Sequence of chain 1.A:
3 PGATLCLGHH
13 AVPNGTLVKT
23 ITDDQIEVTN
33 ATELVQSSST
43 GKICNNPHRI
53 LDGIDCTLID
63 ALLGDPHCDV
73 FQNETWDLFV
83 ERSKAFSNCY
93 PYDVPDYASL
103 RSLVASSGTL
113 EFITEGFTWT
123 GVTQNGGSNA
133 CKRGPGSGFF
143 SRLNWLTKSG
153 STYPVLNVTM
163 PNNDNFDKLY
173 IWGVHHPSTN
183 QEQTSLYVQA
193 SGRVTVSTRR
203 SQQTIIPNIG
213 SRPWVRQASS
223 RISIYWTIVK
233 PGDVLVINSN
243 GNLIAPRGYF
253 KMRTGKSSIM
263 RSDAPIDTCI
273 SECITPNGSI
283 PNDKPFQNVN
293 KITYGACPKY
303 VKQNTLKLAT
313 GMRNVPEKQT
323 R

A small-molecule ligand and the protein it binds are described below.
Small molecule (SMILES): CC(=O)N[C@H]1[C@H](O[C@H]2[C@H](O)[C@@H](NC(C)=O)CO[C@@H]2CO)O[C@H](CO)[C@@H](O[C@@H]2O[C@H](CO)[C@@H](O)[C@H](O)[C@@H]2O)[C@@H]1O

Binding-site contacts:
Ligand atom O6 contacts residue THR34 of chain 1.A at 3.9 Å.
Ligand atom O7 contacts residue ASN32 of chain 1.A at 3.4 Å (h-bond).
Ligand atom O6 contacts residue ASN32 of chain 1.A at 4.2 Å.
Ligand atom O5 contacts residue ASN32 of chain 1.A at 2.4 Å (h-bond).
Ligand atom C3 contacts residue ASN32 of chain 1.A at 4.0 Å.
Ligand atom C6 contacts residue ALA33 of chain 1.A at 3.6 Å (hydrophobic).
Ligand atom N2 contacts residue ASN32 of chain 1.A at 3.2 Å (h-bond).
Ligand atom O5 contacts residue ALA33 of chain 1.A at 3.9 Å.
Ligand atom C5 contacts residue ALA33 of chain 1.A at 4.2 Å (hydrophobic).
Ligand atom C5 contacts residue ASN32 of chain 1.A at 3.6 Å.
Ligand atom C7 contacts residue ASN32 of chain 1.A at 3.4 Å.
Ligand atom C6 contacts residue THR34 of chain 1.A at 4.2 Å.
Ligand atom C1 contacts residue ASN32 of chain 1.A at 1.5 Å.
Ligand atom C2 contacts residue ASN32 of chain 1.A at 2.8 Å.
Ligand atom C4 contacts residue ASN32 of chain 1.A at 4.4 Å.
Ligand atom O6 contacts residue ALA33 of chain 1.A at 2.7 Å (h-bond).